The small molecule below binds the protein below.
Small molecule (SMILES): CC(=O)N[C@@H]1[C@@H](O)[C@H](O)[C@@H](CO)O[C@H]1O

Sequence of chain 1.A:
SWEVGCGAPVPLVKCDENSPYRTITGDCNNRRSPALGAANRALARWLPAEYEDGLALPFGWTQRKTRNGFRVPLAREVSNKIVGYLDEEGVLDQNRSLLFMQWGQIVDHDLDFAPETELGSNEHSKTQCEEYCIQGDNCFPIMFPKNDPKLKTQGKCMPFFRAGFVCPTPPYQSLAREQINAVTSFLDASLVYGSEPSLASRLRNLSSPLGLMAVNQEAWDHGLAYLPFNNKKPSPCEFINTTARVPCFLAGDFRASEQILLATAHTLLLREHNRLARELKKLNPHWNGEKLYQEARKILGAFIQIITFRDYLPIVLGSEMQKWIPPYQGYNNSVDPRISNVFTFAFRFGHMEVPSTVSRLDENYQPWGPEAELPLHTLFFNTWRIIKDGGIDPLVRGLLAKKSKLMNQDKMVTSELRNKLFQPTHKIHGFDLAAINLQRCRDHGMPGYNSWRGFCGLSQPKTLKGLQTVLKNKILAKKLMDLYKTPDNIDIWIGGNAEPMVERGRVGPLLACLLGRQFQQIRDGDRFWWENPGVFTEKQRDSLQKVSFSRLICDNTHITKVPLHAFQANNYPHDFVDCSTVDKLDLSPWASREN

Binding-site contacts:
Ligand atom O7 contacts residue VAL215 of chain 1.A at 3.0 Å (h-bond).
Ligand atom O7 contacts residue ALA214 of chain 1.A at 3.7 Å.
Ligand atom O6 contacts residue LEU210 of chain 1.A at 2.9 Å.
Ligand atom N2 contacts residue GLN217 of chain 1.A at 4.0 Å.
Ligand atom C7 contacts residue ASN205 of chain 1.A at 3.4 Å.
Ligand atom C5 contacts residue ASN205 of chain 1.A at 3.7 Å.
Ligand atom C8 contacts residue ALA214 of chain 1.A at 4.1 Å (hydrophobic).
Ligand atom C6 contacts residue SER208 of chain 1.A at 4.2 Å.
Ligand atom O5 contacts residue LEU212 of chain 1.A at 4.4 Å.
Ligand atom O3 contacts residue GLN217 of chain 1.A at 3.6 Å (h-bond).
Ligand atom O6 contacts residue SER208 of chain 1.A at 3.4 Å (h-bond).
Ligand atom N2 contacts residue ASN205 of chain 1.A at 2.8 Å (h-bond).
Ligand atom C2 contacts residue ASN205 of chain 1.A at 2.3 Å.
Ligand atom C7 contacts residue VAL215 of chain 1.A at 3.9 Å (hydrophobic).
Ligand atom O5 contacts residue ASN205 of chain 1.A at 2.4 Å (h-bond).
Ligand atom C1 contacts residue ASN205 of chain 1.A at 1.4 Å.
Ligand atom C1 contacts residue SER208 of chain 1.A at 3.4 Å.
Ligand atom C7 contacts residue GLN217 of chain 1.A at 3.3 Å.
Ligand atom C8 contacts residue VAL215 of chain 1.A at 3.6 Å (hydrophobic).
Ligand atom C3 contacts residue ASN205 of chain 1.A at 3.7 Å.
Ligand atom C6 contacts residue LEU210 of chain 1.A at 4.1 Å (hydrophobic).
Ligand atom C5 contacts residue SER208 of chain 1.A at 3.9 Å.
Ligand atom C8 contacts residue GLN217 of chain 1.A at 3.4 Å.
Ligand atom C7 contacts residue ALA214 of chain 1.A at 4.3 Å (hydrophobic).
Ligand atom C4 contacts residue ASN205 of chain 1.A at 4.2 Å.
Ligand atom O7 contacts residue GLN217 of chain 1.A at 3.2 Å (h-bond).
Ligand atom O5 contacts residue SER208 of chain 1.A at 2.9 Å (h-bond).
Ligand atom O7 contacts residue ASN205 of chain 1.A at 3.6 Å (h-bond).